Sequence of chain 1.D:
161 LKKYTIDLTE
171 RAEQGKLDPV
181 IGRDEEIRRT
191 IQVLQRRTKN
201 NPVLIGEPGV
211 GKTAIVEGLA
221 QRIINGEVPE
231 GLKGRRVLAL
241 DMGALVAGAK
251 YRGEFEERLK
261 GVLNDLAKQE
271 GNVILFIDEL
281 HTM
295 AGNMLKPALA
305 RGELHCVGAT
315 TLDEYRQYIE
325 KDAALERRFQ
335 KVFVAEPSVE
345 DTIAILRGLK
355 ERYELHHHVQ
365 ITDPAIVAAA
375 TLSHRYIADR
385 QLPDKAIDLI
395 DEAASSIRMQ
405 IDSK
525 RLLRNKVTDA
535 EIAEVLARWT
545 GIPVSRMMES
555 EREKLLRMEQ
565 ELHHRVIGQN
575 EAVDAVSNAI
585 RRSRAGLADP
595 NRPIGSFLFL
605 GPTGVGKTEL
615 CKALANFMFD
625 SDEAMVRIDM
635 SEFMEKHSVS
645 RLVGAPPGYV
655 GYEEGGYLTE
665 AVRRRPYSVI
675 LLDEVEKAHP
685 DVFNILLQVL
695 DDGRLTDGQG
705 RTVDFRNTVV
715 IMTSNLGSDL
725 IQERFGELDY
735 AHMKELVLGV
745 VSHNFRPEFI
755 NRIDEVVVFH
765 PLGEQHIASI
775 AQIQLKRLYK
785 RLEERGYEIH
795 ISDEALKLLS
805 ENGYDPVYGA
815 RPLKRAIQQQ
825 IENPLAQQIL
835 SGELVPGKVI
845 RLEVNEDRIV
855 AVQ

Sequence of chain 1.C:
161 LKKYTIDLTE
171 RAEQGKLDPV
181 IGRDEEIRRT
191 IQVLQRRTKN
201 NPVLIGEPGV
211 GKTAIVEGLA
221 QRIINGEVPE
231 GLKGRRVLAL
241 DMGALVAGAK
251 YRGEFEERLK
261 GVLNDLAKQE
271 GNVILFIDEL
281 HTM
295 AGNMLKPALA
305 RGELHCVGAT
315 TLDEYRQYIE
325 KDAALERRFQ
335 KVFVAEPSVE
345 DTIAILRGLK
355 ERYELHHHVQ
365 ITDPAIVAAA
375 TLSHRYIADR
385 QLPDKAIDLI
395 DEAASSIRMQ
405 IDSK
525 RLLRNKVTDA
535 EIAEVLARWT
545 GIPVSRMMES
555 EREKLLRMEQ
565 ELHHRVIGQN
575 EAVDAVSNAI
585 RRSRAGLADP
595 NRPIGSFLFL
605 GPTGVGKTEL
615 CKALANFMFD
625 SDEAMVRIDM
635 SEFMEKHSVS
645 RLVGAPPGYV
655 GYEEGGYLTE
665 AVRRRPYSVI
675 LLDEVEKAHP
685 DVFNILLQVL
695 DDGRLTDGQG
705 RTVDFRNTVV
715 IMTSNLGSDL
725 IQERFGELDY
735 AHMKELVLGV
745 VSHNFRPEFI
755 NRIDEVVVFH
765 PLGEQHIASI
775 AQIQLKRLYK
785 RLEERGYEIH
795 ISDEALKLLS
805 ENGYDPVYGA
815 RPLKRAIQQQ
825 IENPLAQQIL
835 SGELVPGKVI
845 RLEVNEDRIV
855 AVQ

This small molecule binds to this protein.
Small molecule (SMILES): Nc1ncnc2c1ncn2[C@@H]1O[C@H](COP(=O)(O)OP(=O)(O)OP(O)(O)=S)[C@@H](O)[C@H]1O

Binding-site contacts:
Ligand atom O3A contacts residue ARG815 of chain 1.C at 2.8 Å (salt-bridge).
Ligand atom C5' contacts residue ARG815 of chain 1.C at 3.4 Å.
Ligand atom O3B contacts residue GLY608 of chain 1.C at 3.2 Å (h-bond).
Ligand atom O1A contacts residue GLU613 of chain 1.C at 3.4 Å (salt-bridge).
Ligand atom O1A contacts residue LYS611 of chain 1.C at 3.6 Å.
Ligand atom PG contacts residue ARG815 of chain 1.C at 3.4 Å.
Ligand atom N6 contacts residue VAL609 of chain 1.C at 3.2 Å (h-bond).
Ligand atom PG contacts residue LYS611 of chain 1.C at 3.3 Å.
Ligand atom O2G contacts residue ARG756 of chain 1.D at 2.5 Å (salt-bridge).
Ligand atom O3B contacts residue LYS611 of chain 1.C at 2.5 Å (salt-bridge).
Ligand atom C4' contacts residue LYS818 of chain 1.C at 3.4 Å.
Ligand atom O3G contacts residue LYS611 of chain 1.C at 3.0 Å (salt-bridge).
Ligand atom N7 contacts residue GLY608 of chain 1.C at 3.3 Å (h-bond).
Ligand atom N1 contacts residue ARG569 of chain 1.C at 3.5 Å (salt-bridge).
Ligand atom N7 contacts residue VAL609 of chain 1.C at 3.0 Å (h-bond).
Ligand atom O2B contacts residue GLY608 of chain 1.C at 3.2 Å.
Ligand atom C2 contacts residue ARG569 of chain 1.C at 3.2 Å.
Ligand atom S1G contacts residue ARG756 of chain 1.D at 3.2 Å (salt-bridge).
Ligand atom PG contacts residue GLU752 of chain 1.D at 3.4 Å.
Ligand atom O3G contacts residue GLU752 of chain 1.D at 2.2 Å (salt-bridge).
Ligand atom O1B contacts residue LYS611 of chain 1.C at 3.2 Å (salt-bridge).
Ligand atom O1A contacts residue GLY610 of chain 1.C at 3.2 Å.
Ligand atom O3' contacts residue LYS818 of chain 1.C at 3.0 Å (salt-bridge).
Ligand atom O2B contacts residue LYS611 of chain 1.C at 3.5 Å (salt-bridge).
Ligand atom N6 contacts residue ILE571 of chain 1.C at 2.5 Å (h-bond).
Ligand atom C2 contacts residue ILE774 of chain 1.C at 3.5 Å (hydrophobic).
Ligand atom S1G contacts residue THR612 of chain 1.C at 3.1 Å (h-bond).
Ligand atom O2B contacts residue GLY610 of chain 1.C at 2.7 Å (h-bond).
Ligand atom C6 contacts residue ILE571 of chain 1.C at 3.4 Å (hydrophobic).
Ligand atom O2G contacts residue ARG815 of chain 1.C at 2.5 Å (salt-bridge).
Ligand atom N1 contacts residue VAL570 of chain 1.C at 3.5 Å.
Ligand atom O2B contacts residue VAL609 of chain 1.C at 2.8 Å (h-bond).
Ligand atom O3G contacts residue ASN719 of chain 1.C at 3.6 Å.
Ligand atom C3' contacts residue GLU613 of chain 1.C at 3.6 Å.
Ligand atom O2' contacts residue GLN778 of chain 1.C at 2.8 Å (h-bond).
Ligand atom C8 contacts residue GLY608 of chain 1.C at 3.1 Å.
Ligand atom N1 contacts residue ILE571 of chain 1.C at 3.0 Å (h-bond).
Ligand atom PB contacts residue LYS611 of chain 1.C at 3.3 Å.
Ligand atom O1B contacts residue THR612 of chain 1.C at 2.6 Å (h-bond).
Ligand atom N7 contacts residue GLY610 of chain 1.C at 3.3 Å (h-bond).